Sequence of chain 3.B:
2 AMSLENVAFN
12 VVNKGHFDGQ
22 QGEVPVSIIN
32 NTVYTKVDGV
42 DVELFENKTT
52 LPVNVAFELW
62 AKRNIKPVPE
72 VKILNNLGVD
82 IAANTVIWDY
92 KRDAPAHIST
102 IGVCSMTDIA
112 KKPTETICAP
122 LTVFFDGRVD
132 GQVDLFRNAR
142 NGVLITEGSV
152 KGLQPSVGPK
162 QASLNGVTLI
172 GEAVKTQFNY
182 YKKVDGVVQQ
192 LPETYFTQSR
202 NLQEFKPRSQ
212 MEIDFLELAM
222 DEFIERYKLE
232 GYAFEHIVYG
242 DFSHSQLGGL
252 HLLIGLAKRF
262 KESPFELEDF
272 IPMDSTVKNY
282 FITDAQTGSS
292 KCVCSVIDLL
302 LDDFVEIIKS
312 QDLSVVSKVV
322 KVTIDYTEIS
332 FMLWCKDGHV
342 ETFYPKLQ

A small-molecule ligand and the protein it binds are described below.
Small molecule (SMILES): Fc1ccc(CNCc2ccccc2)cc1

Sequence of chain 4.B:
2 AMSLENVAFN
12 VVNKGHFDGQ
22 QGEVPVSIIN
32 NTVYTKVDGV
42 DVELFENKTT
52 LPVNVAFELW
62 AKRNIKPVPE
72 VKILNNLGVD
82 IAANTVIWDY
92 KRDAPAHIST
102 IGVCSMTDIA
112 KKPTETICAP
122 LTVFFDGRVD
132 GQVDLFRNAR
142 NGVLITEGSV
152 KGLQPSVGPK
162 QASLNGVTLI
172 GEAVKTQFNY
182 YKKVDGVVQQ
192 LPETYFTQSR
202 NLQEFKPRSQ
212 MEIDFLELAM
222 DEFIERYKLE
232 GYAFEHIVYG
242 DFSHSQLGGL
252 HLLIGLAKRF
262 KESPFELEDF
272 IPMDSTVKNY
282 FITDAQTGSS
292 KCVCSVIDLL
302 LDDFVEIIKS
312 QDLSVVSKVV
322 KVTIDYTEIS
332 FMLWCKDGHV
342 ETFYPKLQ

Binding-site contacts:
Ligand atom F1 contacts residue LEU75 of chain 3.B at 3.8 Å.
Ligand atom C12 contacts residue VAL80 of chain 3.B at 3.4 Å (hydrophobic).
Ligand atom C2 contacts residue ALA97 of chain 3.B at 3.6 Å (hydrophobic).
Ligand atom C12 contacts residue ASP81 of chain 3.B at 3.6 Å.
Ligand atom C5 contacts residue ALA97 of chain 3.B at 3.5 Å (hydrophobic).
Ligand atom C13 contacts residue ALA97 of chain 3.B at 3.4 Å (hydrophobic).
Ligand atom F1 contacts residue ILE88 of chain 3.B at 3.4 Å.
Ligand atom C1 contacts residue VAL80 of chain 3.B at 4.0 Å (hydrophobic).
Ligand atom C3 contacts residue ASN76 of chain 3.B at 3.2 Å.
Ligand atom C14 contacts residue VAL80 of chain 3.B at 4.0 Å (hydrophobic).
Ligand atom C10 contacts residue ASN76 of chain 3.B at 3.9 Å.
Ligand atom C5 contacts residue VAL80 of chain 3.B at 3.5 Å (hydrophobic).
Ligand atom C13 contacts residue VAL80 of chain 3.B at 3.7 Å (hydrophobic).
Ligand atom C13 contacts residue HIS98 of chain 3.B at 3.4 Å.
Ligand atom C1 contacts residue ALA97 of chain 3.B at 3.7 Å (hydrophobic).
Ligand atom C6 contacts residue ASP39 of chain 4.B at 3.4 Å.
Ligand atom C11 contacts residue GLY79 of chain 3.B at 3.9 Å.
Ligand atom C6 contacts residue ASN76 of chain 3.B at 3.8 Å.
Ligand atom N1 contacts residue VAL80 of chain 3.B at 2.9 Å (h-bond).
Ligand atom C1 contacts residue HIS98 of chain 3.B at 4.0 Å.
Ligand atom C14 contacts residue HIS98 of chain 3.B at 3.4 Å.
Ligand atom C8 contacts residue ASP39 of chain 4.B at 3.8 Å.
Ligand atom N1 contacts residue ASN76 of chain 3.B at 2.9 Å (h-bond).
Ligand atom C8 contacts residue ASN76 of chain 3.B at 3.7 Å.
Ligand atom C4 contacts residue ALA97 of chain 3.B at 3.4 Å (hydrophobic).
Ligand atom C11 contacts residue ASP81 of chain 3.B at 4.0 Å.
Ligand atom C2 contacts residue LEU75 of chain 3.B at 3.5 Å (hydrophobic).
Ligand atom C14 contacts residue ASP81 of chain 3.B at 3.9 Å.
Ligand atom C9 contacts residue ASN76 of chain 3.B at 3.3 Å.
Ligand atom C7 contacts residue VAL80 of chain 3.B at 3.6 Å (hydrophobic).
Ligand atom C5 contacts residue ASN76 of chain 3.B at 3.4 Å.
Ligand atom F1 contacts residue HIS98 of chain 3.B at 3.9 Å.
Ligand atom C10 contacts residue GLY79 of chain 3.B at 3.8 Å.
Ligand atom C14 contacts residue ALA97 of chain 3.B at 4.0 Å (hydrophobic).
Ligand atom C7 contacts residue ASP39 of chain 4.B at 3.6 Å.
Ligand atom C4 contacts residue ASN76 of chain 3.B at 3.8 Å.
Ligand atom C4 contacts residue VAL80 of chain 3.B at 3.5 Å (hydrophobic).
Ligand atom C13 contacts residue ASP81 of chain 3.B at 3.4 Å.
Ligand atom C6 contacts residue VAL80 of chain 3.B at 3.5 Å (hydrophobic).
Ligand atom C3 contacts residue ALA97 of chain 3.B at 4.0 Å (hydrophobic).